Binding-site contacts:
Ligand atom C4 contacts residue ASN698 of chain 1.A at 4.2 Å.
Ligand atom C1 contacts residue ARG674 of chain 1.A at 4.4 Å.
Ligand atom C3 contacts residue ASN698 of chain 1.A at 3.8 Å.
Ligand atom O7 contacts residue SER697 of chain 1.A at 4.5 Å.
Ligand atom O5 contacts residue ASN698 of chain 1.A at 2.3 Å (h-bond).
Ligand atom N2 contacts residue ARG674 of chain 1.A at 4.3 Å.
Ligand atom C1 contacts residue ARG695 of chain 1.A at 3.8 Å.
Ligand atom C6 contacts residue ARG695 of chain 1.A at 4.0 Å.
Ligand atom O5 contacts residue ARG695 of chain 1.A at 3.0 Å (salt-bridge).
Ligand atom O6 contacts residue ARG695 of chain 1.A at 3.6 Å.
Ligand atom C2 contacts residue ASN698 of chain 1.A at 2.5 Å.
Ligand atom C8 contacts residue ASN698 of chain 1.A at 3.6 Å.
Ligand atom C5 contacts residue ASN698 of chain 1.A at 3.7 Å.
Ligand atom C7 contacts residue ARG674 of chain 1.A at 4.4 Å.
Ligand atom C1 contacts residue ASN698 of chain 1.A at 1.4 Å.
Ligand atom C8 contacts residue ARG701 of chain 1.A at 4.2 Å.
Ligand atom C7 contacts residue ARG701 of chain 1.A at 3.7 Å.
Ligand atom C7 contacts residue ASN698 of chain 1.A at 3.4 Å.
Ligand atom C5 contacts residue ARG695 of chain 1.A at 4.1 Å.
Ligand atom C8 contacts residue ARG674 of chain 1.A at 3.6 Å.
Ligand atom O7 contacts residue ARG701 of chain 1.A at 3.0 Å (salt-bridge).
Ligand atom N2 contacts residue ASN698 of chain 1.A at 3.0 Å (h-bond).
Ligand atom O7 contacts residue ASN698 of chain 1.A at 3.4 Å (h-bond).

This protein binds this small molecule.
Small molecule (SMILES): CC(=O)N[C@@H]1[C@@H](O)[C@H](O)[C@@H](CO)O[C@H]1O

Sequence of chain 1.A:
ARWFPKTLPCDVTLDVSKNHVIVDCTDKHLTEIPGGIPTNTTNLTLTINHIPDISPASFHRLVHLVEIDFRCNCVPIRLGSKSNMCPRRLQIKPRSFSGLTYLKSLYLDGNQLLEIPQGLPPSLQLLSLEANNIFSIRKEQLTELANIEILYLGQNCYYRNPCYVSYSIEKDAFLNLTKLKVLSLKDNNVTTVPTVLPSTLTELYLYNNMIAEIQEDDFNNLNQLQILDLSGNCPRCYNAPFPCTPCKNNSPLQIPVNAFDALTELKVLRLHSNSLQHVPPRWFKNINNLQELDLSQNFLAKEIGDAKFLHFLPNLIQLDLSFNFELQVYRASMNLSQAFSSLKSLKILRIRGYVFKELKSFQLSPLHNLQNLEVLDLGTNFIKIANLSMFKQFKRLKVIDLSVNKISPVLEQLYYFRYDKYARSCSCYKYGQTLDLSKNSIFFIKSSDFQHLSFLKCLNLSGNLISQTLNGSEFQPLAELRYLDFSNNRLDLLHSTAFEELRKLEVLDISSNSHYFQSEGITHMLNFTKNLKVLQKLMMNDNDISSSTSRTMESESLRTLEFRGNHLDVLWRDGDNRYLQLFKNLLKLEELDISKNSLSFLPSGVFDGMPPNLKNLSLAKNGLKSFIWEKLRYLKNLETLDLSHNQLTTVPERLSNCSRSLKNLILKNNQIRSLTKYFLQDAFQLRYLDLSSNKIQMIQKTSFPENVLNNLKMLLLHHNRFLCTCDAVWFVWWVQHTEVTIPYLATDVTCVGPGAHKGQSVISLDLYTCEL